A protein and the small-molecule ligand that binds it are described below.
Small molecule (SMILES): CC(=O)N[C@@H]1[C@@H](O)[C@H](O[C@@H]2O[C@H](CO)[C@H](O)[C@H](O[C@]3(C(=O)O)C[C@H](O)[C@@H](NC(C)=O)[C@H]([C@H](O)[C@H](O)CO)O3)[C@H]2O)[C@@H](CO)O[C@H]1O

Binding-site contacts:
Ligand atom O9 contacts residue HIS172 of chain 1.A at 3.2 Å (h-bond).
Ligand atom C8 contacts residue TYR86 of chain 1.A at 3.7 Å (hydrophobic).
Ligand atom O9 contacts residue TYR86 of chain 1.A at 3.0 Å (h-bond).
Ligand atom C8 contacts residue GLN215 of chain 1.A at 3.9 Å.
Ligand atom O9 contacts residue GLN215 of chain 1.A at 3.9 Å.
Ligand atom C5 contacts residue ALA123 of chain 1.A at 3.7 Å (hydrophobic).
Ligand atom N5 contacts residue ALA123 of chain 1.A at 2.9 Å (h-bond).
Ligand atom O1B contacts residue GLN215 of chain 1.A at 3.4 Å (h-bond).
Ligand atom C11 contacts residue GLY122 of chain 1.A at 3.6 Å.
Ligand atom O1A contacts residue THR124 of chain 1.A at 3.3 Å (h-bond).
Ligand atom O9 contacts residue VAL175 of chain 1.A at 3.9 Å.
Ligand atom N5 contacts residue TRP140 of chain 1.A at 4.0 Å.
Ligand atom C11 contacts residue ALA123 of chain 1.A at 3.8 Å (hydrophobic).
Ligand atom O1B contacts residue THR124 of chain 1.A at 2.8 Å (h-bond).
Ligand atom C6 contacts residue ALA123 of chain 1.A at 4.0 Å (hydrophobic).
Ligand atom O3 contacts residue GLN215 of chain 1.A at 3.4 Å (h-bond).
Ligand atom O10 contacts residue LEU183 of chain 1.A at 3.6 Å.
Ligand atom C9 contacts residue TRP140 of chain 1.A at 3.6 Å (hydrophobic).
Ligand atom O1A contacts residue SER125 of chain 1.A at 3.0 Å (h-bond).
Ligand atom O1B contacts residue ALA123 of chain 1.A at 4.1 Å.
Ligand atom O8 contacts residue TYR86 of chain 1.A at 2.9 Å.
Ligand atom O8 contacts residue TRP140 of chain 1.A at 3.3 Å.
Ligand atom C11 contacts residue TRP140 of chain 1.A at 4.0 Å (hydrophobic).
Ligand atom C10 contacts residue TRP140 of chain 1.A at 4.2 Å (hydrophobic).
Ligand atom C4 contacts residue GLN215 of chain 1.A at 3.8 Å.
Ligand atom C1 contacts residue GLN215 of chain 1.A at 3.7 Å.
Ligand atom O4 contacts residue GLN215 of chain 1.A at 2.8 Å (h-bond).
Ligand atom C4 contacts residue ALA123 of chain 1.A at 3.6 Å (hydrophobic).
Ligand atom C2 contacts residue GLN215 of chain 1.A at 3.8 Å.
Ligand atom C9 contacts residue TYR86 of chain 1.A at 3.3 Å (hydrophobic).
Ligand atom C11 contacts residue LEU142 of chain 1.A at 3.6 Å (hydrophobic).
Ligand atom C9 contacts residue HIS172 of chain 1.A at 3.1 Å.
Ligand atom C9 contacts residue LEU183 of chain 1.A at 4.1 Å (hydrophobic).
Ligand atom C1 contacts residue THR124 of chain 1.A at 3.4 Å.
Ligand atom C7 contacts residue TRP140 of chain 1.A at 3.6 Å (hydrophobic).
Ligand atom C10 contacts residue ALA123 of chain 1.A at 3.9 Å (hydrophobic).
Ligand atom C8 contacts residue TRP140 of chain 1.A at 3.7 Å (hydrophobic).
Ligand atom C1 contacts residue SER125 of chain 1.A at 4.0 Å.
Ligand atom O8 contacts residue GLN215 of chain 1.A at 3.5 Å (h-bond).
Ligand atom O6 contacts residue GLN215 of chain 1.A at 3.7 Å.

Sequence of chain 1.A:
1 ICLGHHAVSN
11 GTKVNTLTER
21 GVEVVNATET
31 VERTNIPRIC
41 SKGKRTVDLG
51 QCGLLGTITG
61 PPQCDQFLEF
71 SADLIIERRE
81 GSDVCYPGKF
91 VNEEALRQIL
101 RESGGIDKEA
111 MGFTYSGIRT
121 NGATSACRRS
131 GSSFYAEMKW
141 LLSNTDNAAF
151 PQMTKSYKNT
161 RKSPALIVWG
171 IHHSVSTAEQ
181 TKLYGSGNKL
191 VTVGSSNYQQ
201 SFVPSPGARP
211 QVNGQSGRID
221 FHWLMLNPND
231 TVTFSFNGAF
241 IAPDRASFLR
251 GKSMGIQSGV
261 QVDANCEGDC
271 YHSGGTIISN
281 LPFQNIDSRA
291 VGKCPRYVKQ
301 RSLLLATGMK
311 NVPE